Sequence of chain 1.B:
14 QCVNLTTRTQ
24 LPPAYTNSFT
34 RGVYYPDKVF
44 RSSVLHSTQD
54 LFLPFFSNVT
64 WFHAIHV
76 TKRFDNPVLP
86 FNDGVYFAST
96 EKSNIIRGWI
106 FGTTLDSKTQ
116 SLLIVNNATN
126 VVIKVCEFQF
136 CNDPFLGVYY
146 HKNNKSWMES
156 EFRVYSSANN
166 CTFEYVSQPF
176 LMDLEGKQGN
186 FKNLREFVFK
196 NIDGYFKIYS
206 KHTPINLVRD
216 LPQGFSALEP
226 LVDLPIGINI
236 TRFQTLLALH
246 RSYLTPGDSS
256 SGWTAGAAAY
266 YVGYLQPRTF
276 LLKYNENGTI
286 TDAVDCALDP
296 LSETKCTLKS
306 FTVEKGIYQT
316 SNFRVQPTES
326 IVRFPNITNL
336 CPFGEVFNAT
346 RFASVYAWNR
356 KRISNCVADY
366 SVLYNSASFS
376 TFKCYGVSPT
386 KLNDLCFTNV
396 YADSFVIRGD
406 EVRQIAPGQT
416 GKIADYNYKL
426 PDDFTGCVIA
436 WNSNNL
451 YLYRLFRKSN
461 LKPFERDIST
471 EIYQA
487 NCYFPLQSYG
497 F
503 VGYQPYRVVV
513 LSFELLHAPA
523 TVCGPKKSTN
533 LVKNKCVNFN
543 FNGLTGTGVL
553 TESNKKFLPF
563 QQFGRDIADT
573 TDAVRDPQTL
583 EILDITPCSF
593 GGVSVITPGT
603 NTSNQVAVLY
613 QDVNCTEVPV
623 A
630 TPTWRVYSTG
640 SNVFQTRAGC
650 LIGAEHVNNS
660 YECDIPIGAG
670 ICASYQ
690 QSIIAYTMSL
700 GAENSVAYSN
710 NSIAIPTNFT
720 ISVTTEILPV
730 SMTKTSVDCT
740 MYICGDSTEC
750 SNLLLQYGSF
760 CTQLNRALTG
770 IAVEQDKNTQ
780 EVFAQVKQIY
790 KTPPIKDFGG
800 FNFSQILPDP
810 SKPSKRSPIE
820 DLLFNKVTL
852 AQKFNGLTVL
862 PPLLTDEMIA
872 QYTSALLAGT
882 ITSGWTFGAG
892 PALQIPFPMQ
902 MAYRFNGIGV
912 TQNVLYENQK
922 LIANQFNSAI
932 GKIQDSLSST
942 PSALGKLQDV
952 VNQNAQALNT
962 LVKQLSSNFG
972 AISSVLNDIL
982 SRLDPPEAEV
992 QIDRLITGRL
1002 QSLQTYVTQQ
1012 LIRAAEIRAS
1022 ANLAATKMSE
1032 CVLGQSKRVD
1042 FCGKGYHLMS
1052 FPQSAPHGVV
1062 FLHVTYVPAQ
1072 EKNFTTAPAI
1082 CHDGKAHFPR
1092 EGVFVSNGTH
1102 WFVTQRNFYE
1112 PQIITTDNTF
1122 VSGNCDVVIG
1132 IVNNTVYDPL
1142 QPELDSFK

Binding-site contacts:
Ligand atom C8 contacts residue ASN282 of chain 1.B at 4.3 Å.
Ligand atom C1 contacts residue ASN282 of chain 1.B at 1.4 Å.
Ligand atom C4 contacts residue ASN282 of chain 1.B at 4.2 Å.
Ligand atom O5 contacts residue ASN282 of chain 1.B at 2.4 Å (h-bond).
Ligand atom O5 contacts residue GLU281 of chain 1.B at 3.7 Å.
Ligand atom C5 contacts residue GLU281 of chain 1.B at 3.8 Å.
Ligand atom C8 contacts residue ASN280 of chain 1.B at 4.5 Å.
Ligand atom C2 contacts residue ASN282 of chain 1.B at 2.5 Å.
Ligand atom C7 contacts residue ASN282 of chain 1.B at 3.1 Å.
Ligand atom C3 contacts residue ASN282 of chain 1.B at 3.8 Å.
Ligand atom N2 contacts residue ASN282 of chain 1.B at 2.9 Å (h-bond).
Ligand atom C1 contacts residue GLU281 of chain 1.B at 3.4 Å.
Ligand atom C2 contacts residue GLU281 of chain 1.B at 4.5 Å.
Ligand atom C5 contacts residue ASN282 of chain 1.B at 3.7 Å.
Ligand atom O7 contacts residue ASN282 of chain 1.B at 3.1 Å (h-bond).

This protein binds this small molecule.
Small molecule (SMILES): CC(=O)N[C@@H]1[C@@H](O)[C@H](O)[C@@H](CO)O[C@H]1O